A small-molecule ligand and the protein it binds are described below.
Small molecule (SMILES): Oc1ccc(I)cc1

Binding-site contacts:
Ligand atom C5 contacts residue THR56 of chain 1.A at 3.6 Å.
Ligand atom C3 contacts residue HEM1 of chain 1.C at 3.3 Å.
Ligand atom C5 contacts residue VAL59 of chain 1.A at 3.8 Å (hydrophobic).
Ligand atom C6 contacts residue THR56 of chain 1.A at 4.2 Å.
Ligand atom C2 contacts residue PHE35 of chain 1.A at 3.4 Å (hydrophobic).
Ligand atom O4 contacts residue VAL59 of chain 1.A at 4.2 Å.
Ligand atom I1 contacts residue PHE21 of chain 1.A at 3.8 Å.
Ligand atom O4 contacts residue TYR38 of chain 1.A at 3.9 Å.
Ligand atom C4 contacts residue HEM1 of chain 1.C at 3.2 Å.
Ligand atom C6 contacts residue PHE35 of chain 1.A at 4.3 Å (hydrophobic).
Ligand atom C1 contacts residue PHE21 of chain 1.A at 3.6 Å (hydrophobic).
Ligand atom C4 contacts residue PHE35 of chain 1.A at 3.6 Å (hydrophobic).
Ligand atom C3 contacts residue PHE35 of chain 1.A at 3.2 Å (hydrophobic).
Ligand atom O4 contacts residue HIS55 of chain 1.A at 3.4 Å.
Ligand atom C4 contacts residue HIS55 of chain 1.A at 4.4 Å.
Ligand atom C3 contacts residue VAL59 of chain 1.A at 3.4 Å (hydrophobic).
Ligand atom O4 contacts residue THR56 of chain 1.A at 4.1 Å.
Ligand atom C6 contacts residue VAL59 of chain 1.A at 3.8 Å (hydrophobic).
Ligand atom I1 contacts residue HEM1 of chain 1.C at 3.9 Å.
Ligand atom C1 contacts residue HEM1 of chain 1.C at 4.3 Å.
Ligand atom I1 contacts residue LEU100 of chain 1.A at 4.1 Å.
Ligand atom C6 contacts residue PHE21 of chain 1.A at 3.2 Å (hydrophobic).
Ligand atom I1 contacts residue VAL59 of chain 1.A at 4.1 Å.
Ligand atom C2 contacts residue VAL59 of chain 1.A at 3.5 Å (hydrophobic).
Ligand atom O4 contacts residue PHE35 of chain 1.A at 4.2 Å.
Ligand atom C4 contacts residue VAL59 of chain 1.A at 3.6 Å (hydrophobic).
Ligand atom C1 contacts residue VAL59 of chain 1.A at 3.7 Å (hydrophobic).
Ligand atom C5 contacts residue PHE35 of chain 1.A at 4.2 Å (hydrophobic).
Ligand atom O4 contacts residue HEM1 of chain 1.C at 2.4 Å (h-bond).
Ligand atom C5 contacts residue HIS55 of chain 1.A at 4.5 Å.
Ligand atom C1 contacts residue PHE35 of chain 1.A at 3.9 Å (hydrophobic).
Ligand atom C5 contacts residue PHE21 of chain 1.A at 3.8 Å (hydrophobic).
Ligand atom C2 contacts residue HEM1 of chain 1.C at 3.3 Å.

Sequence of chain 1.A:
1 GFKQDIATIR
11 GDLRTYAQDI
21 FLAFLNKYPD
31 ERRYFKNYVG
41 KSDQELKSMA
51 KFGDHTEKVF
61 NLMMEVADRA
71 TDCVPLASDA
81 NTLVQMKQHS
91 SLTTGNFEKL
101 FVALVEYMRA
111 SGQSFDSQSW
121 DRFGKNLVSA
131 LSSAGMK